Sequence of chain 9.E:
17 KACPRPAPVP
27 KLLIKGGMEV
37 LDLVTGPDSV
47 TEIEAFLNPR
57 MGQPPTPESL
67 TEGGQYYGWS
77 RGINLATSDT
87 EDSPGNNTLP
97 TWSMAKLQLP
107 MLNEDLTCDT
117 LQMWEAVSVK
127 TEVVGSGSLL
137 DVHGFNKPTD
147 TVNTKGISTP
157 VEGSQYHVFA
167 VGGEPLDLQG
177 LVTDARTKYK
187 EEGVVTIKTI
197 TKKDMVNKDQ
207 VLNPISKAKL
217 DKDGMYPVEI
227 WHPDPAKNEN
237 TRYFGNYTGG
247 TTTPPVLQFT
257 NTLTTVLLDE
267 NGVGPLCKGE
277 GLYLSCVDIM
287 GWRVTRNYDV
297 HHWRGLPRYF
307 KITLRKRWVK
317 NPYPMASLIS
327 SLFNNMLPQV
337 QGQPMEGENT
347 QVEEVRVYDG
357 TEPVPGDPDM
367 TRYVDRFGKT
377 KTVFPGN

Binding-site contacts:
Ligand atom C5 contacts residue ASN93 of chain 9.E at 4.3 Å.
Ligand atom C7 contacts residue TYR72 of chain 9.E at 4.2 Å (hydrophobic).
Ligand atom C10 contacts residue TYR72 of chain 9.E at 4.2 Å (hydrophobic).
Ligand atom O8 contacts residue TYR72 of chain 9.E at 3.2 Å (h-bond).
Ligand atom C6 contacts residue ASN93 of chain 9.E at 3.5 Å.
Ligand atom C3 contacts residue HIS298 of chain 9.E at 3.6 Å.
Ligand atom C11 contacts residue ASP85 of chain 9.A at 3.8 Å.
Ligand atom C4 contacts residue GLY78 of chain 9.E at 3.4 Å.
Ligand atom C3 contacts residue GLY78 of chain 9.E at 4.2 Å.
Ligand atom O6 contacts residue ASN93 of chain 9.E at 2.8 Å (h-bond).
Ligand atom O6 contacts residue THR94 of chain 9.E at 3.7 Å.
Ligand atom O4 contacts residue VAL296 of chain 9.E at 4.2 Å.
Ligand atom O4 contacts residue HIS298 of chain 9.E at 3.1 Å (h-bond).
Ligand atom C1 contacts residue ARG77 of chain 9.E at 3.4 Å.
Ligand atom O6 contacts residue ARG77 of chain 9.E at 4.0 Å.
Ligand atom O10 contacts residue THR291 of chain 9.E at 4.0 Å.
Ligand atom C3 contacts residue GLY78 of chain 9.E at 4.1 Å.
Ligand atom O4 contacts residue TYR72 of chain 9.E at 3.9 Å.
Ligand atom C5 contacts residue TYR72 of chain 9.E at 3.5 Å (hydrophobic).
Ligand atom N5 contacts residue TYR72 of chain 9.E at 3.2 Å (h-bond).
Ligand atom O3 contacts residue VAL296 of chain 9.E at 4.2 Å.
Ligand atom C3 contacts residue VAL296 of chain 9.E at 3.5 Å (hydrophobic).
Ligand atom C2 contacts residue GLY78 of chain 9.E at 4.2 Å.
Ligand atom O1B contacts residue TYR72 of chain 9.E at 3.7 Å.
Ligand atom C6 contacts residue TYR72 of chain 9.E at 3.5 Å (hydrophobic).
Ligand atom O4 contacts residue THR291 of chain 9.E at 3.4 Å.
Ligand atom O10 contacts residue ASN293 of chain 9.E at 3.8 Å.
Ligand atom C4 contacts residue HIS298 of chain 9.E at 3.7 Å.
Ligand atom C4 contacts residue TYR72 of chain 9.E at 3.2 Å (hydrophobic).
Ligand atom C1 contacts residue TYR72 of chain 9.E at 3.7 Å (hydrophobic).
Ligand atom O6 contacts residue GLY78 of chain 9.E at 3.8 Å.
Ligand atom O1A contacts residue ARG77 of chain 9.E at 3.1 Å (salt-bridge).
Ligand atom O4 contacts residue GLY78 of chain 9.E at 3.1 Å.
Ligand atom O3 contacts residue GLY78 of chain 9.E at 3.6 Å.
Ligand atom O4 contacts residue ILE79 of chain 9.E at 3.4 Å (h-bond).
Ligand atom O1A contacts residue GLY78 of chain 9.E at 3.6 Å (h-bond).
Ligand atom O1A contacts residue TYR72 of chain 9.E at 3.4 Å.
Ligand atom O1B contacts residue ARG77 of chain 9.E at 2.8 Å (salt-bridge).
Ligand atom C4 contacts residue ARG77 of chain 9.E at 4.2 Å.
Ligand atom C8 contacts residue TYR72 of chain 9.E at 4.2 Å (hydrophobic).

This small molecule binds to this protein.
Small molecule (SMILES): CC(=O)N[C@H]1[C@H]([C@H](O)[C@H](O)CO)O[C@@](O[C@H]2[C@@H](O)[C@@H](CO)O[C@@H](O[C@H]3[C@H](O)[C@@H](O)[C@H](O)O[C@@H]3CO)[C@@H]2O)(C(=O)O)C[C@@H]1O

Sequence of chain 9.A:
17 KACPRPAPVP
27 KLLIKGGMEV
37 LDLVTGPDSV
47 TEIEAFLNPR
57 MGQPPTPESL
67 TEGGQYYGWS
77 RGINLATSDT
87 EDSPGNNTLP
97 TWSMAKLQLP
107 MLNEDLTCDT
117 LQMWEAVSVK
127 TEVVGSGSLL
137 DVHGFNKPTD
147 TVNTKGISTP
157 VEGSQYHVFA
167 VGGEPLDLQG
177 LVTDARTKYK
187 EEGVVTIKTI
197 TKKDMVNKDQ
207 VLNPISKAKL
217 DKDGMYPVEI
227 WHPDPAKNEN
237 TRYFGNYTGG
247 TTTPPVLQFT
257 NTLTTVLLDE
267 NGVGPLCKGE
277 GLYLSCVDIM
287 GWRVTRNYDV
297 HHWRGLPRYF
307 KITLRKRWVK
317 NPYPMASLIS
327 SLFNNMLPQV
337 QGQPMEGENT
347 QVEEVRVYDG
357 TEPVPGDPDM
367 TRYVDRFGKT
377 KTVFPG